Sequence of chain 45.E:
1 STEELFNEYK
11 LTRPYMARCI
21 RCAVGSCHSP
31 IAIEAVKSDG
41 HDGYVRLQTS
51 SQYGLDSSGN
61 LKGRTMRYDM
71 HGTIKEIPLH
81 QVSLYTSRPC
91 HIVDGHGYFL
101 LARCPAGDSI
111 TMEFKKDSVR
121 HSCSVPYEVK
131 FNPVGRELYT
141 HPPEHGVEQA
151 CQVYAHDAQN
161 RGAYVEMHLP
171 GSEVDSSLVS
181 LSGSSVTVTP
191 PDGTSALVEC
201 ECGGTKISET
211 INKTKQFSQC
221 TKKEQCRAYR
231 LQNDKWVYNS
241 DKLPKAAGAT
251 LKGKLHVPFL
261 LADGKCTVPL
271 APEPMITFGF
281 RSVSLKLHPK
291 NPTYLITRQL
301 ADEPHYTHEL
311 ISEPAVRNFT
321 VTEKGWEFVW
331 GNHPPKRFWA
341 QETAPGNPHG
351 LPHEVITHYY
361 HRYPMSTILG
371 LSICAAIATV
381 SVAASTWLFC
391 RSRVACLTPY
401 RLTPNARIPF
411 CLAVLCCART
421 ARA

Binding-site contacts:
Ligand atom C1 contacts residue ILE211 of chain 45.E at 4.2 Å (hydrophobic).
Ligand atom N2 contacts residue ASN212 of chain 45.E at 2.9 Å (h-bond).
Ligand atom C4 contacts residue ASN212 of chain 45.E at 4.2 Å.
Ligand atom C5 contacts residue ASN212 of chain 45.E at 3.7 Å.
Ligand atom O7 contacts residue ASN212 of chain 45.E at 4.5 Å.
Ligand atom C3 contacts residue ASN212 of chain 45.E at 3.8 Å.
Ligand atom C7 contacts residue ASN212 of chain 45.E at 3.9 Å.
Ligand atom N2 contacts residue ILE211 of chain 45.E at 4.3 Å.
Ligand atom C1 contacts residue ASN212 of chain 45.E at 1.4 Å.
Ligand atom O5 contacts residue ASN212 of chain 45.E at 2.4 Å (h-bond).
Ligand atom C2 contacts residue ASN212 of chain 45.E at 2.4 Å.

The small molecule below binds the protein below.
Small molecule (SMILES): CC(=O)N[C@@H]1[C@@H](O)[C@H](O)[C@@H](CO)O[C@H]1O